Binding-site contacts:
Ligand atom C10 contacts residue LEU140 of chain 1.A at 3.6 Å (hydrophobic).
Ligand atom C9 contacts residue ALA39 of chain 1.A at 3.6 Å (hydrophobic).
Ligand atom C27 contacts residue SER150 of chain 1.A at 3.1 Å.
Ligand atom C17 contacts residue VAL26 of chain 1.A at 3.8 Å (hydrophobic).
Ligand atom O4 contacts residue GLY19 of chain 1.A at 3.7 Å.
Ligand atom C4 contacts residue CYS90 of chain 1.A at 3.5 Å (hydrophobic).
Ligand atom C15 contacts residue ASP151 of chain 1.A at 3.2 Å.
Ligand atom O5 contacts residue TYR89 of chain 1.A at 3.4 Å.
Ligand atom N3 contacts residue LEU18 of chain 1.A at 3.9 Å.
Ligand atom C2 contacts residue GLY93 of chain 1.A at 3.8 Å.
Ligand atom C27 contacts residue GLU137 of chain 1.A at 3.7 Å.
Ligand atom C25 contacts residue LEU18 of chain 1.A at 3.4 Å (hydrophobic).
Ligand atom C27 contacts residue ASN138 of chain 1.A at 3.5 Å.
Ligand atom O6 contacts residue GLU137 of chain 1.A at 3.7 Å.
Ligand atom N4 contacts residue GLU94 of chain 1.A at 2.7 Å (salt-bridge).
Ligand atom O5 contacts residue GLU88 of chain 1.A at 3.7 Å.
Ligand atom C9 contacts residue GLU88 of chain 1.A at 3.8 Å.
Ligand atom C3 contacts residue GLY93 of chain 1.A at 3.8 Å.
Ligand atom C6 contacts residue LEU18 of chain 1.A at 3.8 Å (hydrophobic).
Ligand atom C28 contacts residue GLU137 of chain 1.A at 3.4 Å.
Ligand atom O5 contacts residue CYS90 of chain 1.A at 2.8 Å (h-bond).
Ligand atom O4 contacts residue LEU18 of chain 1.A at 3.5 Å (h-bond).
Ligand atom C8 contacts residue ALA39 of chain 1.A at 3.6 Å (hydrophobic).
Ligand atom C8 contacts residue CYS90 of chain 1.A at 3.9 Å (hydrophobic).
Ligand atom C3 contacts residue CYS90 of chain 1.A at 3.5 Å (hydrophobic).
Ligand atom C7 contacts residue LEU140 of chain 1.A at 3.2 Å (hydrophobic).
Ligand atom N4 contacts residue GLU137 of chain 1.A at 2.8 Å (salt-bridge).
Ligand atom C6 contacts residue LEU140 of chain 1.A at 3.5 Å (hydrophobic).
Ligand atom C8 contacts residue GLU88 of chain 1.A at 3.6 Å.
Ligand atom C23 contacts residue GLU94 of chain 1.A at 3.4 Å.
Ligand atom N1 contacts residue GLU88 of chain 1.A at 2.7 Å (salt-bridge).
Ligand atom C28 contacts residue GLU94 of chain 1.A at 3.6 Å.
Ligand atom C8 contacts residue LEU140 of chain 1.A at 3.6 Å (hydrophobic).
Ligand atom C5 contacts residue LEU18 of chain 1.A at 3.8 Å (hydrophobic).
Ligand atom C24 contacts residue GLU94 of chain 1.A at 3.2 Å.
Ligand atom C14 contacts residue ASP151 of chain 1.A at 3.8 Å.
Ligand atom N1 contacts residue ALA39 of chain 1.A at 3.2 Å.
Ligand atom C13 contacts residue LEU87 of chain 1.A at 3.8 Å (hydrophobic).
Ligand atom C20 contacts residue LEU18 of chain 1.A at 3.8 Å (hydrophobic).
Ligand atom C16 contacts residue ASP151 of chain 1.A at 3.4 Å.

Sequence of chain 1.A:
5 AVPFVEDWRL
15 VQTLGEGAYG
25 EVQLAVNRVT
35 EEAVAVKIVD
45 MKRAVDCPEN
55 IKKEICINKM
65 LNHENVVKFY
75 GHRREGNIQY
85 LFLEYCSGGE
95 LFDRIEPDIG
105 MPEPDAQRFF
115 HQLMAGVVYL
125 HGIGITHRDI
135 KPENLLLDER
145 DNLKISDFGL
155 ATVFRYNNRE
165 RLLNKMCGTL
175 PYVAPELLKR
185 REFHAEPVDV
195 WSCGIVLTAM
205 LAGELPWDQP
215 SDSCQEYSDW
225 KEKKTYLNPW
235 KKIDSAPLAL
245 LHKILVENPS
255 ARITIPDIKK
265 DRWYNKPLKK

A protein and the small-molecule ligand that binds it are described below.
Small molecule (SMILES): CN[C@@H]1C[C@H]2O[C@@](C)([C@@H]1OC)n1c3ccccc3c3c4c(c5c6ccccc6n2c5c31)C(=O)NC4